Binding-site contacts:
Ligand atom N2 contacts residue ASN169 of chain 1.B at 2.9 Å (h-bond).
Ligand atom C1 contacts residue ASN169 of chain 1.B at 1.4 Å.
Ligand atom C5 contacts residue ASN169 of chain 1.B at 3.7 Å.
Ligand atom O5 contacts residue GLY173 of chain 1.B at 3.9 Å.
Ligand atom O6 contacts residue ASN169 of chain 1.B at 4.3 Å.
Ligand atom C7 contacts residue ASN169 of chain 1.B at 3.4 Å.
Ligand atom N2 contacts residue PHE170 of chain 1.B at 4.1 Å.
Ligand atom O5 contacts residue PHE170 of chain 1.B at 4.3 Å.
Ligand atom C8 contacts residue PHE179 of chain 1.B at 4.1 Å (hydrophobic).
Ligand atom C2 contacts residue PHE170 of chain 1.B at 3.7 Å (hydrophobic).
Ligand atom O7 contacts residue PHE170 of chain 1.B at 3.4 Å (h-bond).
Ligand atom C4 contacts residue ASN169 of chain 1.B at 4.3 Å.
Ligand atom C8 contacts residue ARG177 of chain 1.B at 3.8 Å.
Ligand atom C3 contacts residue ASN169 of chain 1.B at 3.8 Å.
Ligand atom C1 contacts residue GLY173 of chain 1.B at 4.4 Å.
Ligand atom C1 contacts residue PHE170 of chain 1.B at 3.9 Å (hydrophobic).
Ligand atom O7 contacts residue SER171 of chain 1.B at 3.8 Å.
Ligand atom O6 contacts residue GLY173 of chain 1.B at 3.7 Å.
Ligand atom C8 contacts residue ASN169 of chain 1.B at 3.1 Å.
Ligand atom O5 contacts residue ASN169 of chain 1.B at 2.3 Å (h-bond).
Ligand atom C7 contacts residue PHE170 of chain 1.B at 3.9 Å (hydrophobic).
Ligand atom C2 contacts residue ASN169 of chain 1.B at 2.5 Å.
Ligand atom O7 contacts residue ASN169 of chain 1.B at 3.8 Å.

Sequence of chain 1.B:
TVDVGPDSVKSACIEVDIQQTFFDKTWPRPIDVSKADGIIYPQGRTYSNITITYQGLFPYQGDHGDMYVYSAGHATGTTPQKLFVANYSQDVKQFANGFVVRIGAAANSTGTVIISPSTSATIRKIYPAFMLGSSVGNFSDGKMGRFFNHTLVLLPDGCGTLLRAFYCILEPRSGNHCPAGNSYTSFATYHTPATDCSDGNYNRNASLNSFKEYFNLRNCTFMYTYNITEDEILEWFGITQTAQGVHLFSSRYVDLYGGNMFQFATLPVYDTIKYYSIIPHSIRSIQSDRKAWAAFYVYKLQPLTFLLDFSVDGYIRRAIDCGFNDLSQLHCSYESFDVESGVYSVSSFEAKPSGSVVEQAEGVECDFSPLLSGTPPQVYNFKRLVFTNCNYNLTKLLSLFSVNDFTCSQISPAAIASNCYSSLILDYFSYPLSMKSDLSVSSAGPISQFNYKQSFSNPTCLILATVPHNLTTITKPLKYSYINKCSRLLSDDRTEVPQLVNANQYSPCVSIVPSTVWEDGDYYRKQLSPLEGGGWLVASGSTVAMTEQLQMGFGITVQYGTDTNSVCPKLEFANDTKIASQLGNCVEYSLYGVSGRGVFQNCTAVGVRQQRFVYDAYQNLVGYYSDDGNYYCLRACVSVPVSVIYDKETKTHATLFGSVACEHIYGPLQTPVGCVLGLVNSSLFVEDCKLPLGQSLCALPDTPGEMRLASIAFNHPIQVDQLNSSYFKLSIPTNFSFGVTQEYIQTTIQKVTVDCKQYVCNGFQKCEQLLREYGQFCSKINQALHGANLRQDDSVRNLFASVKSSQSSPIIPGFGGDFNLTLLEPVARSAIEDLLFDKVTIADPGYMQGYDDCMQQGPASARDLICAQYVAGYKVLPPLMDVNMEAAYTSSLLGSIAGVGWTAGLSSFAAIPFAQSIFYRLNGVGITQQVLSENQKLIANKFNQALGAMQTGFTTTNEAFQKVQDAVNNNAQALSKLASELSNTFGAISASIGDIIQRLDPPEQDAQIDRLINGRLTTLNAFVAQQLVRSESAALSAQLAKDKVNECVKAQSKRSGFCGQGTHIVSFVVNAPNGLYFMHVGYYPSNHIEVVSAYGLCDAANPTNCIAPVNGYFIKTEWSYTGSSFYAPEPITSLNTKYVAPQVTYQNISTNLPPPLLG

A protein and the small-molecule ligand that binds it are described below.
Small molecule (SMILES): CC(=O)N[C@@H]1[C@@H](O)[C@H](O)[C@@H](CO)O[C@H]1O